Sequence of chain 1.A:
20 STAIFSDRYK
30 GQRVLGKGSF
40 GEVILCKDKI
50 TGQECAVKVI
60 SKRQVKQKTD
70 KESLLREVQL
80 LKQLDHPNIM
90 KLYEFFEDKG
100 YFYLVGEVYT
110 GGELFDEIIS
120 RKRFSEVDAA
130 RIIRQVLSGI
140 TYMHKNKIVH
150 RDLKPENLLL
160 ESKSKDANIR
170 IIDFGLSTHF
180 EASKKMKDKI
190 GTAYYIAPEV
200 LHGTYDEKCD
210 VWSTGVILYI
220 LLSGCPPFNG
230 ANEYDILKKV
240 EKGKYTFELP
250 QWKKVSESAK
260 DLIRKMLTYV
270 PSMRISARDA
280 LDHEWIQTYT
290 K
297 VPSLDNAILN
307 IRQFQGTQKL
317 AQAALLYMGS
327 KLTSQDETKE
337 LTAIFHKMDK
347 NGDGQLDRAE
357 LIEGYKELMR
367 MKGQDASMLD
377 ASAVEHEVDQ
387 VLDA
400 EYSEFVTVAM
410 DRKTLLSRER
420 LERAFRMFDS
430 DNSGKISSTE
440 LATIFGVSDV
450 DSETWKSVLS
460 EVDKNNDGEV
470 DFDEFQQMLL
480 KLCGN

The protein below binds the small molecule below.
Small molecule (SMILES): COc1ccc(-c2nn(CC3CCNCC3)c3ncnc(N)c23)cc1C

Binding-site contacts:
Ligand atom CAD contacts residue ASP172 of chain 1.A at 3.8 Å.
Ligand atom CAU contacts residue MET89 of chain 1.A at 3.5 Å (hydrophobic).
Ligand atom C4 contacts residue LEU158 of chain 1.A at 3.9 Å (hydrophobic).
Ligand atom NAC contacts residue ALA55 of chain 1.A at 3.4 Å.
Ligand atom CAI contacts residue GLU112 of chain 1.A at 3.3 Å.
Ligand atom C6 contacts residue GLU106 of chain 1.A at 3.9 Å.
Ligand atom CAI contacts residue GLU155 of chain 1.A at 3.6 Å.
Ligand atom CAK contacts residue ILE171 of chain 1.A at 3.9 Å (hydrophobic).
Ligand atom NAO contacts residue VAL42 of chain 1.A at 3.2 Å.
Ligand atom CAB contacts residue MET89 of chain 1.A at 3.7 Å (hydrophobic).
Ligand atom CAD contacts residue ILE171 of chain 1.A at 3.9 Å (hydrophobic).
Ligand atom NAC contacts residue MET89 of chain 1.A at 3.8 Å.
Ligand atom CAD contacts residue LYS57 of chain 1.A at 3.7 Å.
Ligand atom CAB contacts residue GLY105 of chain 1.A at 3.6 Å.
Ligand atom NAC contacts residue GLU106 of chain 1.A at 2.9 Å (salt-bridge).
Ligand atom CAB contacts residue ALA55 of chain 1.A at 3.4 Å (hydrophobic).
Ligand atom CAR contacts residue MET89 of chain 1.A at 3.4 Å (hydrophobic).
Ligand atom OAQ contacts residue MET89 of chain 1.A at 3.5 Å.
Ligand atom N1 contacts residue ALA55 of chain 1.A at 3.8 Å.
Ligand atom CAJ contacts residue LEU34 of chain 1.A at 3.6 Å (hydrophobic).
Ligand atom NAP contacts residue GLU112 of chain 1.A at 2.8 Å (salt-bridge).
Ligand atom CAG contacts residue MET89 of chain 1.A at 3.7 Å (hydrophobic).
Ligand atom N1 contacts residue VAL107 of chain 1.A at 3.7 Å.
Ligand atom CAL contacts residue VAL42 of chain 1.A at 3.8 Å (hydrophobic).
Ligand atom CAH contacts residue GLU112 of chain 1.A at 3.4 Å.
Ligand atom CAI contacts residue LEU158 of chain 1.A at 3.9 Å (hydrophobic).
Ligand atom C5 contacts residue VAL42 of chain 1.A at 4.0 Å (hydrophobic).
Ligand atom C5 contacts residue LEU158 of chain 1.A at 4.0 Å (hydrophobic).
Ligand atom C6 contacts residue ALA55 of chain 1.A at 3.5 Å (hydrophobic).
Ligand atom N3 contacts residue LEU158 of chain 1.A at 3.8 Å.
Ligand atom C2 contacts residue TYR108 of chain 1.A at 3.2 Å (hydrophobic).
Ligand atom CAA contacts residue ASP172 of chain 1.A at 3.6 Å.
Ligand atom CAV contacts residue VAL42 of chain 1.A at 3.7 Å (hydrophobic).
Ligand atom N1 contacts residue TYR108 of chain 1.A at 3.2 Å (h-bond).
Ligand atom CAE contacts residue LYS57 of chain 1.A at 3.7 Å.
Ligand atom CAE contacts residue ASP172 of chain 1.A at 3.2 Å.
Ligand atom C2 contacts residue LEU158 of chain 1.A at 3.9 Å (hydrophobic).
Ligand atom CAA contacts residue LEU175 of chain 1.A at 3.4 Å (hydrophobic).
Ligand atom CAB contacts residue LEU103 of chain 1.A at 3.3 Å (hydrophobic).
Ligand atom NAZ contacts residue VAL42 of chain 1.A at 3.7 Å.